Binding-site contacts:
Ligand atom O6 contacts residue ARG531 of chain 1.A at 2.5 Å (salt-bridge).
Ligand atom C4 contacts residue ASN256 of chain 1.B at 4.3 Å.
Ligand atom N2 contacts residue ASN256 of chain 1.B at 2.9 Å (h-bond).
Ligand atom C8 contacts residue GLU255 of chain 1.B at 4.3 Å.
Ligand atom C6 contacts residue ARG531 of chain 1.A at 3.5 Å.
Ligand atom O7 contacts residue ASN256 of chain 1.B at 4.0 Å.
Ligand atom C8 contacts residue ARG531 of chain 1.A at 3.3 Å.
Ligand atom O4 contacts residue ARG531 of chain 1.A at 4.3 Å.
Ligand atom C1 contacts residue ARG531 of chain 1.A at 4.5 Å.
Ligand atom O5 contacts residue ARG531 of chain 1.A at 4.0 Å.
Ligand atom C2 contacts residue ASN256 of chain 1.B at 2.5 Å.
Ligand atom C7 contacts residue ASN256 of chain 1.B at 3.6 Å.
Ligand atom O7 contacts residue ARG531 of chain 1.A at 3.2 Å (salt-bridge).
Ligand atom O5 contacts residue ASN256 of chain 1.B at 2.3 Å (h-bond).
Ligand atom C5 contacts residue ARG531 of chain 1.A at 3.6 Å.
Ligand atom C1 contacts residue ASN256 of chain 1.B at 1.4 Å.
Ligand atom C7 contacts residue ARG531 of chain 1.A at 3.4 Å.
Ligand atom N2 contacts residue ARG531 of chain 1.A at 4.3 Å.
Ligand atom C5 contacts residue ASN256 of chain 1.B at 3.6 Å.
Ligand atom C3 contacts residue ASN256 of chain 1.B at 3.8 Å.

Sequence of chain 1.A:
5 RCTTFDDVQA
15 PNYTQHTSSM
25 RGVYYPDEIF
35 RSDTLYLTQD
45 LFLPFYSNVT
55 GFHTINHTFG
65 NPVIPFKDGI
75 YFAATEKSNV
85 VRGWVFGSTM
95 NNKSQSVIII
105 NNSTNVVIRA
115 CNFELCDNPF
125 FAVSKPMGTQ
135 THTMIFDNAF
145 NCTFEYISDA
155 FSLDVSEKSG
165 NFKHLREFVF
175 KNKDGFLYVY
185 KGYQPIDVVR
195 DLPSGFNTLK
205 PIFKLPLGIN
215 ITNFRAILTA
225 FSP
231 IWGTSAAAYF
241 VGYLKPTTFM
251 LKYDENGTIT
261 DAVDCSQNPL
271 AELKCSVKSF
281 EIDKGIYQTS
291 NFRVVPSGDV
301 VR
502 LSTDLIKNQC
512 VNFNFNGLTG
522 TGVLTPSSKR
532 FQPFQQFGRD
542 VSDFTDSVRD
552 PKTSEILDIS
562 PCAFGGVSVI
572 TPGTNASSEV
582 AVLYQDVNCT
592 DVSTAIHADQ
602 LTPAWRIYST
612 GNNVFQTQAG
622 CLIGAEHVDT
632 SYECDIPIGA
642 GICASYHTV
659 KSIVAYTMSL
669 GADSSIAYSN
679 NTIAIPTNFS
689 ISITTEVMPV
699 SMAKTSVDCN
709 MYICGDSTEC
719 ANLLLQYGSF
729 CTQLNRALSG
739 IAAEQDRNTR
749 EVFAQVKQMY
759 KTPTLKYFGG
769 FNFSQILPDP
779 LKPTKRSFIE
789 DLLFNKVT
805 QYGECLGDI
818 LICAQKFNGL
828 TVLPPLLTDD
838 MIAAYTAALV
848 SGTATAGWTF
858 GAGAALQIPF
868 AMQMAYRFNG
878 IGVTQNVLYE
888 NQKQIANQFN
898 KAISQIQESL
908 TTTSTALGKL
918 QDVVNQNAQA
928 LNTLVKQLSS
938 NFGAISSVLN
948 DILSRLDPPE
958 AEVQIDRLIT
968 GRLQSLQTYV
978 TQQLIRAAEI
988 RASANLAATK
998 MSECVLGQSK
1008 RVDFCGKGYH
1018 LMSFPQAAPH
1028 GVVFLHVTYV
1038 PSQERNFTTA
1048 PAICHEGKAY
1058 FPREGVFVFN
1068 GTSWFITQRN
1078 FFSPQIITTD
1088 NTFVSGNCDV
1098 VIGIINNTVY

Sequence of chain 1.B:
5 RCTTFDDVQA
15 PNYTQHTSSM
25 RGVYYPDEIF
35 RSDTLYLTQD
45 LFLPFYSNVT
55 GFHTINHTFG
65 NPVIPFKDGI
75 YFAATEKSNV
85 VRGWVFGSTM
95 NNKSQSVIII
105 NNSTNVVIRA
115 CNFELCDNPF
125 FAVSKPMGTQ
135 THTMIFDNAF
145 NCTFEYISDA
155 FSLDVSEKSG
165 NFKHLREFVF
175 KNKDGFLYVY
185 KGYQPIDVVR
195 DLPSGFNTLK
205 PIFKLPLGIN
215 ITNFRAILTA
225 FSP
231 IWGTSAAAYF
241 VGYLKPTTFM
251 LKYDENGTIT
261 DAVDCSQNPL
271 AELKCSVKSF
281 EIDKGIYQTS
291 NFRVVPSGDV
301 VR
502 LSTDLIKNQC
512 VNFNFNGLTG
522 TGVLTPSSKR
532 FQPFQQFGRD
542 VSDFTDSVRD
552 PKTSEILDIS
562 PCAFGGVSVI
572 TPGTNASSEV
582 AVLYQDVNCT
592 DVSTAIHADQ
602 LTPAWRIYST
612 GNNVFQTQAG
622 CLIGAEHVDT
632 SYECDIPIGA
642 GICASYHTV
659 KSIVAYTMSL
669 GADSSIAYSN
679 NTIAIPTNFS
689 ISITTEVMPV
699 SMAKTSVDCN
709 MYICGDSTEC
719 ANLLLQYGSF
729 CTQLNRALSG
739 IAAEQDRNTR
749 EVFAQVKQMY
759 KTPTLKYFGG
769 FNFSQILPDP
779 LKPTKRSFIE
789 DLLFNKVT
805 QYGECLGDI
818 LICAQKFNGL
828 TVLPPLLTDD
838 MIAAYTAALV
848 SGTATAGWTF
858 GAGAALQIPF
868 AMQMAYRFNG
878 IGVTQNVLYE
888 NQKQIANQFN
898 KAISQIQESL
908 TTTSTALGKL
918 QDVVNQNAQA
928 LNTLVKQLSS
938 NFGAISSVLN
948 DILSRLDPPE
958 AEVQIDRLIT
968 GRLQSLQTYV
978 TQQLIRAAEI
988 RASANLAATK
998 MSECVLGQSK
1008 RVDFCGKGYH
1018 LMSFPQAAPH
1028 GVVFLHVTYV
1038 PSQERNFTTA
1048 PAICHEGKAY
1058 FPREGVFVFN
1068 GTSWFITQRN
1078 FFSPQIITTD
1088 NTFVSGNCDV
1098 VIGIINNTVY

This small molecule binds to this protein.
Small molecule (SMILES): CC(=O)N[C@H]1[C@H](O[C@H]2[C@H](O)[C@@H](NC(C)=O)CO[C@@H]2CO)O[C@H](CO)[C@@H](O)[C@@H]1O